Binding-site contacts:
Ligand atom O7 contacts residue LYS201 of chain 8.A at 3.4 Å (salt-bridge).
Ligand atom O1P contacts residue ASN123 of chain 2.A at 3.4 Å (h-bond).
Ligand atom O6 contacts residue HIS327 of chain 8.A at 3.4 Å.
Ligand atom O5P contacts residue PHE402 of chain 8.A at 3.7 Å.
Ligand atom O1P contacts residue ARG295 of chain 8.A at 3.5 Å.
Ligand atom O4P contacts residue LYS175 of chain 8.A at 3.4 Å (salt-bridge).
Ligand atom C contacts residue HIS294 of chain 8.A at 3.9 Å.
Ligand atom O5 contacts residue LYS175 of chain 8.A at 3.8 Å.
Ligand atom O4P contacts residue GLY404 of chain 8.A at 2.6 Å (h-bond).
Ligand atom O6P contacts residue GLY381 of chain 8.A at 2.8 Å (h-bond).
Ligand atom O7 contacts residue HIS327 of chain 8.A at 2.8 Å.
Ligand atom O7 contacts residue HIS294 of chain 8.A at 2.7 Å (h-bond).
Ligand atom O2 contacts residue ASN123 of chain 2.A at 3.7 Å.
Ligand atom O2P contacts residue HIS298 of chain 8.A at 3.2 Å (h-bond).
Ligand atom O6 contacts residue LYS201 of chain 8.A at 3.4 Å (salt-bridge).
Ligand atom P2 contacts residue GLY403 of chain 8.A at 3.8 Å.
Ligand atom O5P contacts residue GLY403 of chain 8.A at 2.6 Å (h-bond).
Ligand atom O1P contacts residue HIS294 of chain 8.A at 3.7 Å.
Ligand atom O4P contacts residue GLY403 of chain 8.A at 3.3 Å.
Ligand atom C contacts residue HIS327 of chain 8.A at 3.4 Å.
Ligand atom O3P contacts residue HIS327 of chain 8.A at 3.8 Å.
Ligand atom O6 contacts residue SER379 of chain 8.A at 3.2 Å.
Ligand atom C4 contacts residue LYS175 of chain 8.A at 3.5 Å.
Ligand atom C5 contacts residue LYS175 of chain 8.A at 3.3 Å.
Ligand atom O4 contacts residue LYS175 of chain 8.A at 3.4 Å (salt-bridge).
Ligand atom O6P contacts residue GLY380 of chain 8.A at 3.6 Å.
Ligand atom C1 contacts residue SER379 of chain 8.A at 3.1 Å.
Ligand atom O1 contacts residue ASN123 of chain 2.A at 3.6 Å (h-bond).
Ligand atom O3P contacts residue SER379 of chain 8.A at 3.8 Å.
Ligand atom P1 contacts residue ARG295 of chain 8.A at 3.7 Å.
Ligand atom C contacts residue LYS201 of chain 8.A at 3.7 Å.
Ligand atom O5P contacts residue GLY404 of chain 8.A at 3.2 Å (h-bond).
Ligand atom O3 contacts residue GLY380 of chain 8.A at 3.2 Å.
Ligand atom O3P contacts residue ARG295 of chain 8.A at 2.8 Å (salt-bridge).
Ligand atom C contacts residue SER379 of chain 8.A at 3.6 Å.
Ligand atom O2 contacts residue GLU204 of chain 8.A at 3.8 Å.
Ligand atom O5 contacts residue GLY380 of chain 8.A at 3.2 Å.
Ligand atom P2 contacts residue GLY380 of chain 8.A at 3.9 Å.
Ligand atom P2 contacts residue GLY404 of chain 8.A at 3.5 Å.
Ligand atom O1P contacts residue HIS298 of chain 8.A at 3.4 Å (h-bond).

This protein binds this small molecule.
Small molecule (SMILES): O=C(O)[C@@](O)(COP(=O)(O)O)[C@H](O)[C@H](O)COP(=O)(O)O

Sequence of chain 2.A:
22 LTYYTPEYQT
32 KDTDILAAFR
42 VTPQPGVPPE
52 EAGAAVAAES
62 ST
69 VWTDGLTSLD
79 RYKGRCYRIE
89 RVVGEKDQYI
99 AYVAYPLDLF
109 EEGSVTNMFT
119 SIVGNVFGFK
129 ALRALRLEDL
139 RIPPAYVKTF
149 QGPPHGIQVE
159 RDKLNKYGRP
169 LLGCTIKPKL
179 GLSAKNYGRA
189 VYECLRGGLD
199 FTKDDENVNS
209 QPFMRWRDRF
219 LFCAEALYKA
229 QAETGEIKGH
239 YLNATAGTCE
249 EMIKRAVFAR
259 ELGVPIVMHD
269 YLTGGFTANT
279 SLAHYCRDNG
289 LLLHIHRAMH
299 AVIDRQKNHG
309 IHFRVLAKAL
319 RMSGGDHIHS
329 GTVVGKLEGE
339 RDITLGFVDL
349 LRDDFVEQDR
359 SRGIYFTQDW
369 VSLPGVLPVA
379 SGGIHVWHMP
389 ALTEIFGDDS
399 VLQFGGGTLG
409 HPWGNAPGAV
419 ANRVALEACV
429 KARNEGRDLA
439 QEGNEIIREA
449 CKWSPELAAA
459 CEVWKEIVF

Sequence of chain 8.A:
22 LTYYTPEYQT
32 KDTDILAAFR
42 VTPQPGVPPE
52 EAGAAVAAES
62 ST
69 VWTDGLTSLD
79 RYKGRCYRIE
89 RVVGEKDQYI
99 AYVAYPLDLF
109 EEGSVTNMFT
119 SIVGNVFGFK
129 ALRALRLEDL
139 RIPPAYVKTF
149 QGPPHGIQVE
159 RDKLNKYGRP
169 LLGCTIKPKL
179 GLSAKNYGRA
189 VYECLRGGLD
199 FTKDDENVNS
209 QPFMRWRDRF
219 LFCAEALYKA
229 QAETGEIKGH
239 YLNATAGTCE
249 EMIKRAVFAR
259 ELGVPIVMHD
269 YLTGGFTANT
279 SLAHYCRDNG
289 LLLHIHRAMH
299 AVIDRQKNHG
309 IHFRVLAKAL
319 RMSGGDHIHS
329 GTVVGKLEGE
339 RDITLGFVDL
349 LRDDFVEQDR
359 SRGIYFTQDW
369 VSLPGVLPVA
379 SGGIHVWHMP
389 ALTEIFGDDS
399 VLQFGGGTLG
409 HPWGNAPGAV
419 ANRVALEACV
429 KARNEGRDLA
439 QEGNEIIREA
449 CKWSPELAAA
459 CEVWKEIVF